Sequence of chain 1.A:
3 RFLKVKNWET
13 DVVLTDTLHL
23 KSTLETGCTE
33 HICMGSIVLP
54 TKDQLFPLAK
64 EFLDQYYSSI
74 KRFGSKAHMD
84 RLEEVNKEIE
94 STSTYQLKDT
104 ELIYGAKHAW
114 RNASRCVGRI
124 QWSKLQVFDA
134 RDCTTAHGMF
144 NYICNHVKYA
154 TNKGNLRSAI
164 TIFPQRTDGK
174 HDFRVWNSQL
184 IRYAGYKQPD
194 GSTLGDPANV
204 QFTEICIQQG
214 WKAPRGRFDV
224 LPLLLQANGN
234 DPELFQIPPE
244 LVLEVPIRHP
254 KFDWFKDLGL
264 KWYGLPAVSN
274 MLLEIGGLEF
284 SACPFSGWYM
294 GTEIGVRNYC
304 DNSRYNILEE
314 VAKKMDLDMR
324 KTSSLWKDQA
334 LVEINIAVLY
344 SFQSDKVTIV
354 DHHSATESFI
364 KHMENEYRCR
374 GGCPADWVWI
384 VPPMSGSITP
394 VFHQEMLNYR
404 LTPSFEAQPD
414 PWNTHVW

Binding-site contacts:
Ligand atom F13 contacts residue PHE288 of chain 1.A at 3.8 Å.
Ligand atom F13 contacts residue HEM1 of chain 1.C at 3.7 Å.
Ligand atom C14 contacts residue TRP291 of chain 1.A at 3.8 Å (hydrophobic).
Ligand atom C5' contacts residue H4B1 of chain 1.D at 3.4 Å.
Ligand atom C11 contacts residue HEM1 of chain 1.C at 3.6 Å.
Ligand atom N1' contacts residue H4B1 of chain 1.D at 2.7 Å (h-bond).
Ligand atom C1 contacts residue HEM1 of chain 1.C at 3.9 Å.
Ligand atom C3 contacts residue VAL271 of chain 1.A at 3.5 Å (hydrophobic).
Ligand atom C6A contacts residue HEM1 of chain 1.C at 3.4 Å.
Ligand atom C4 contacts residue GLU296 of chain 1.A at 3.8 Å.
Ligand atom N6A contacts residue HEM1 of chain 1.C at 3.0 Å (h-bond).
Ligand atom C4 contacts residue HEM1 of chain 1.C at 3.5 Å.
Ligand atom O1 contacts residue HEM1 of chain 1.C at 3.5 Å (h-bond).
Ligand atom C14 contacts residue HEM1 of chain 1.C at 3.3 Å.
Ligand atom C15 contacts residue GLU296 of chain 1.A at 3.6 Å.
Ligand atom C12 contacts residue VAL271 of chain 1.A at 3.7 Å (hydrophobic).
Ligand atom C2 contacts residue GLN182 of chain 1.A at 3.7 Å.
Ligand atom C13 contacts residue HEM1 of chain 1.C at 3.9 Å.
Ligand atom C2' contacts residue HEM1 of chain 1.C at 3.1 Å.
Ligand atom C8A contacts residue TRP10 of chain 1.B at 3.6 Å (hydrophobic).
Ligand atom F13 contacts residue PRO269 of chain 1.A at 3.7 Å.
Ligand atom C3 contacts residue GLU296 of chain 1.A at 3.6 Å.
Ligand atom C15 contacts residue PRO269 of chain 1.A at 3.9 Å (hydrophobic).
Ligand atom C16 contacts residue GLU296 of chain 1.A at 2.8 Å.
Ligand atom N2 contacts residue HEM1 of chain 1.C at 2.9 Å (h-bond).
Ligand atom C14 contacts residue GLY290 of chain 1.A at 3.9 Å.
Ligand atom N1' contacts residue HEM1 of chain 1.C at 3.1 Å (h-bond).
Ligand atom C2' contacts residue H4B1 of chain 1.D at 3.7 Å.
Ligand atom F13 contacts residue GLY290 of chain 1.A at 3.2 Å.
Ligand atom C16 contacts residue HEM1 of chain 1.C at 3.5 Å.
Ligand atom C5' contacts residue TRP382 of chain 1.A at 3.8 Å (hydrophobic).
Ligand atom C2 contacts residue HEM1 of chain 1.C at 3.2 Å.
Ligand atom C15 contacts residue TRP291 of chain 1.A at 3.5 Å (hydrophobic).
Ligand atom C15 contacts residue HEM1 of chain 1.C at 3.3 Å.
Ligand atom C1 contacts residue GLN182 of chain 1.A at 3.3 Å.
Ligand atom C3 contacts residue HEM1 of chain 1.C at 3.8 Å.
Ligand atom N1A contacts residue HEM1 of chain 1.C at 2.8 Å (h-bond).
Ligand atom F13 contacts residue SER289 of chain 1.A at 3.5 Å.
Ligand atom C11 contacts residue GLU296 of chain 1.A at 3.7 Å.
Ligand atom C14 contacts residue PRO269 of chain 1.A at 3.6 Å (hydrophobic).

This protein binds this small molecule.
Small molecule (SMILES): Cc1cc(N)nc(C[C@@H]2CNC[C@@H]2OCCNCCc2cccc(F)c2)c1

Sequence of chain 1.B:
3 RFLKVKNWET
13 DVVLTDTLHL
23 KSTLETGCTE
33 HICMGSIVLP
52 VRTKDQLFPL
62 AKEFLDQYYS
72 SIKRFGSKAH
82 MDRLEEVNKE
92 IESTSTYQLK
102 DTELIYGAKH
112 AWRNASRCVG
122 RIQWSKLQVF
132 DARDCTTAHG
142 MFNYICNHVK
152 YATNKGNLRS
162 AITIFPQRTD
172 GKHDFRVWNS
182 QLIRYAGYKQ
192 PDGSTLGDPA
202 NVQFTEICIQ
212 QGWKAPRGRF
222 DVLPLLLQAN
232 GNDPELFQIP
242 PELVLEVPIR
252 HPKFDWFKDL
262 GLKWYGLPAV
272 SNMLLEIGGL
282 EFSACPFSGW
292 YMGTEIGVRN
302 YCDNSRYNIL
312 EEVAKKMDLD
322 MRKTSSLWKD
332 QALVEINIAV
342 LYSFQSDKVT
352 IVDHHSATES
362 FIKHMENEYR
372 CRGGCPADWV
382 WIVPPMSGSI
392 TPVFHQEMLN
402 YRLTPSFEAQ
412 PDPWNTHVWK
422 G